Sequence of chain 1.B:
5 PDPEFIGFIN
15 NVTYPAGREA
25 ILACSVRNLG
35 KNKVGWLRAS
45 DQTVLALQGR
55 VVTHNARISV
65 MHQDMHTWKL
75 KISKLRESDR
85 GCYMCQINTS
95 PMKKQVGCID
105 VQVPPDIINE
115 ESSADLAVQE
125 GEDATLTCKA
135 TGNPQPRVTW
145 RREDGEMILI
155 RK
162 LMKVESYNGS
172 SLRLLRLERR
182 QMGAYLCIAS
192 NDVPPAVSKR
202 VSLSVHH

Binding-site contacts:
Ligand atom C8 contacts residue VAL100 of chain 1.B at 3.7 Å (hydrophobic).
Ligand atom C6 contacts residue CYS102 of chain 1.B at 4.5 Å (hydrophobic).
Ligand atom C8 contacts residue PHE12 of chain 1.B at 3.8 Å (hydrophobic).
Ligand atom C7 contacts residue ASN14 of chain 1.B at 4.4 Å.
Ligand atom O7 contacts residue ASN15 of chain 1.B at 4.2 Å.
Ligand atom O5 contacts residue ASN15 of chain 1.B at 2.4 Å (h-bond).
Ligand atom O5 contacts residue VAL100 of chain 1.B at 4.3 Å.
Ligand atom N2 contacts residue ILE13 of chain 1.B at 2.7 Å (h-bond).
Ligand atom C2 contacts residue ASN15 of chain 1.B at 2.5 Å.
Ligand atom C6 contacts residue VAL100 of chain 1.B at 3.9 Å (hydrophobic).
Ligand atom O6 contacts residue PHE12 of chain 1.B at 4.3 Å.
Ligand atom O7 contacts residue VAL100 of chain 1.B at 3.4 Å.
Ligand atom C6 contacts residue PHE12 of chain 1.B at 3.6 Å (hydrophobic).
Ligand atom C8 contacts residue ASN14 of chain 1.B at 3.7 Å.
Ligand atom C5 contacts residue ASN15 of chain 1.B at 3.7 Å.
Ligand atom C1 contacts residue ASN15 of chain 1.B at 1.4 Å.
Ligand atom C5 contacts residue CYS102 of chain 1.B at 4.4 Å (hydrophobic).
Ligand atom C6 contacts residue CYS86 of chain 1.B at 4.0 Å (hydrophobic).
Ligand atom C3 contacts residue ASN15 of chain 1.B at 3.8 Å.
Ligand atom N2 contacts residue PHE12 of chain 1.B at 4.0 Å.
Ligand atom C4 contacts residue ASN15 of chain 1.B at 4.2 Å.
Ligand atom O3 contacts residue PHE12 of chain 1.B at 3.6 Å.
Ligand atom N2 contacts residue ASN15 of chain 1.B at 2.9 Å (h-bond).
Ligand atom C5 contacts residue VAL100 of chain 1.B at 3.9 Å (hydrophobic).
Ligand atom N2 contacts residue ASN14 of chain 1.B at 4.2 Å.
Ligand atom C3 contacts residue ILE13 of chain 1.B at 4.1 Å (hydrophobic).
Ligand atom C7 contacts residue PHE12 of chain 1.B at 4.2 Å (hydrophobic).
Ligand atom C7 contacts residue VAL100 of chain 1.B at 3.8 Å (hydrophobic).
Ligand atom C8 contacts residue ILE13 of chain 1.B at 3.6 Å (hydrophobic).
Ligand atom C1 contacts residue VAL100 of chain 1.B at 4.2 Å (hydrophobic).
Ligand atom C1 contacts residue ILE13 of chain 1.B at 3.4 Å (hydrophobic).
Ligand atom C5 contacts residue PHE12 of chain 1.B at 4.2 Å (hydrophobic).
Ligand atom C7 contacts residue ILE13 of chain 1.B at 3.6 Å (hydrophobic).
Ligand atom C2 contacts residue ILE13 of chain 1.B at 3.5 Å (hydrophobic).
Ligand atom C3 contacts residue PHE12 of chain 1.B at 4.1 Å (hydrophobic).
Ligand atom C7 contacts residue ASN15 of chain 1.B at 3.8 Å.
Ligand atom O6 contacts residue PHE12 of chain 1.B at 3.8 Å.

A protein and the small-molecule ligand that binds it are described below.
Small molecule (SMILES): CC(=O)N[C@H]1[C@H](O[C@H]2[C@H](O)[C@@H](NC(C)=O)CO[C@@H]2CO[C@@H]2O[C@@H](C)[C@@H](O)[C@@H](O)[C@@H]2O)O[C@H](CO)[C@@H](O[C@@H]2O[C@H](CO)[C@@H](O)[C@H](O)[C@@H]2O)[C@@H]1O